Sequence of chain 1.E:
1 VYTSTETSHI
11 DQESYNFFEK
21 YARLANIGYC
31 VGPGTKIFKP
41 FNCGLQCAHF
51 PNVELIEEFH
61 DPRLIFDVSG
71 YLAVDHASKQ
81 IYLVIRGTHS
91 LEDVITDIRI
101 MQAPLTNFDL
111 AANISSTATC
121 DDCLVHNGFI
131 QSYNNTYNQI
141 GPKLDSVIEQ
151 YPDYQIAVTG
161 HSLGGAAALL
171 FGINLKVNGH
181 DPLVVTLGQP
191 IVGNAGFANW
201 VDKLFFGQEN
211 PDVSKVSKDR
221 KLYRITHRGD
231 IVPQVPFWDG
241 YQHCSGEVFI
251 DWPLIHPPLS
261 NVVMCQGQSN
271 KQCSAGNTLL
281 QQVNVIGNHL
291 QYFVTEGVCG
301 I

Binding-site contacts:
Ligand atom C3 contacts residue ASN113 of chain 1.E at 3.7 Å.
Ligand atom O6 contacts residue ASN178 of chain 1.E at 2.9 Å (h-bond).
Ligand atom C1 contacts residue ASN174 of chain 1.E at 4.5 Å.
Ligand atom O3 contacts residue HIS180 of chain 1.E at 3.0 Å (h-bond).
Ligand atom C7 contacts residue ASN113 of chain 1.E at 3.5 Å.
Ligand atom C8 contacts residue LEU144 of chain 1.E at 4.4 Å (hydrophobic).
Ligand atom C3 contacts residue ASP145 of chain 1.E at 3.5 Å.
Ligand atom C6 contacts residue ASN178 of chain 1.E at 3.7 Å.
Ligand atom C8 contacts residue PHE171 of chain 1.E at 4.2 Å (hydrophobic).
Ligand atom C8 contacts residue GLY141 of chain 1.E at 3.5 Å.
Ligand atom C3 contacts residue HIS180 of chain 1.E at 4.1 Å.
Ligand atom C1 contacts residue ASN178 of chain 1.E at 3.9 Å.
Ligand atom C2 contacts residue ASN113 of chain 1.E at 2.4 Å.
Ligand atom O4 contacts residue ASN178 of chain 1.E at 4.4 Å.
Ligand atom C7 contacts residue LEU175 of chain 1.E at 4.3 Å (hydrophobic).
Ligand atom O7 contacts residue LEU175 of chain 1.E at 3.6 Å.
Ligand atom C4 contacts residue HIS180 of chain 1.E at 4.2 Å.
Ligand atom N2 contacts residue TYR137 of chain 1.E at 4.2 Å.
Ligand atom O3 contacts residue ASP145 of chain 1.E at 2.5 Å (salt-bridge).
Ligand atom O7 contacts residue TYR137 of chain 1.E at 4.0 Å.
Ligand atom C4 contacts residue ASN113 of chain 1.E at 4.3 Å.
Ligand atom O7 contacts residue ASN113 of chain 1.E at 3.3 Å (h-bond).
Ligand atom C4 contacts residue ASN178 of chain 1.E at 4.0 Å.
Ligand atom O5 contacts residue ASN178 of chain 1.E at 3.1 Å.
Ligand atom O4 contacts residue HIS180 of chain 1.E at 4.5 Å.
Ligand atom C7 contacts residue ASP145 of chain 1.E at 3.8 Å.
Ligand atom C2 contacts residue ASN178 of chain 1.E at 4.3 Å.
Ligand atom C1 contacts residue ASN113 of chain 1.E at 1.4 Å.
Ligand atom C5 contacts residue ASN113 of chain 1.E at 3.6 Å.
Ligand atom C7 contacts residue TYR137 of chain 1.E at 3.7 Å (hydrophobic).
Ligand atom N2 contacts residue ASN113 of chain 1.E at 3.1 Å (h-bond).
Ligand atom C2 contacts residue ASP145 of chain 1.E at 4.0 Å.
Ligand atom C5 contacts residue ASN178 of chain 1.E at 4.1 Å.
Ligand atom N2 contacts residue ASP145 of chain 1.E at 3.0 Å (salt-bridge).
Ligand atom C7 contacts residue ASN174 of chain 1.E at 4.0 Å.
Ligand atom O5 contacts residue ASN113 of chain 1.E at 2.3 Å (h-bond).
Ligand atom O7 contacts residue ASN174 of chain 1.E at 2.9 Å (h-bond).
Ligand atom C8 contacts residue TYR137 of chain 1.E at 3.6 Å (hydrophobic).
Ligand atom C8 contacts residue ASP145 of chain 1.E at 3.7 Å.

This protein binds this small molecule.
Small molecule (SMILES): CC(=O)N[C@@H]1[C@@H](O)[C@H](O)[C@@H](CO)O[C@H]1O